A small-molecule ligand and the protein it binds are described below.
Small molecule (SMILES): C[C@]1(CC(=O)O)C=CC(=O)O1

Sequence of chain 1.A:
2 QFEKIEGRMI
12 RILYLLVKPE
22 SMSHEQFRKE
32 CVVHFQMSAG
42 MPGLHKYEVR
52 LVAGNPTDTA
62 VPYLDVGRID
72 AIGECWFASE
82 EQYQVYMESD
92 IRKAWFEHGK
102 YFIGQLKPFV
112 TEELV

Binding-site contacts:
Ligand atom CAA contacts residue TYR87 of chain 1.A at 3.5 Å (hydrophobic).
Ligand atom CAG contacts residue HIS35 of chain 1.A at 3.6 Å.
Ligand atom OAH contacts residue TYR48 of chain 1.A at 3.8 Å.
Ligand atom OAB contacts residue TRP96 of chain 1.A at 3.5 Å (h-bond).
Ligand atom CAF contacts residue TYR15 of chain 1.A at 3.7 Å (hydrophobic).
Ligand atom CAA contacts residue CYS76 of chain 1.A at 3.7 Å (hydrophobic).
Ligand atom OAB contacts residue PHE97 of chain 1.A at 3.4 Å.
Ligand atom CAF contacts residue PHE97 of chain 1.A at 4.1 Å (hydrophobic).
Ligand atom CAE contacts residue ILE104 of chain 1.A at 4.3 Å (hydrophobic).
Ligand atom OAH contacts residue HIS35 of chain 1.A at 3.1 Å (h-bond).
Ligand atom OAC contacts residue TYR48 of chain 1.A at 2.7 Å (h-bond).
Ligand atom OAD contacts residue HIS35 of chain 1.A at 4.3 Å.
Ligand atom CAK contacts residue HIS35 of chain 1.A at 3.9 Å.
Ligand atom OAC contacts residue LEU17 of chain 1.A at 4.0 Å.
Ligand atom CAJ contacts residue TYR48 of chain 1.A at 3.6 Å (hydrophobic).
Ligand atom CAE contacts residue LEU107 of chain 1.A at 4.0 Å (hydrophobic).
Ligand atom OAB contacts residue HIS35 of chain 1.A at 3.1 Å.
Ligand atom CAA contacts residue 4ML1 of chain 1.F at 3.5 Å.
Ligand atom CAK contacts residue PHE97 of chain 1.A at 4.2 Å (hydrophobic).
Ligand atom CAJ contacts residue HIS35 of chain 1.A at 3.9 Å.
Ligand atom CAI contacts residue PHE97 of chain 1.A at 3.5 Å (hydrophobic).
Ligand atom CAK contacts residue TRP96 of chain 1.A at 4.3 Å (hydrophobic).
Ligand atom OAD contacts residue LEU107 of chain 1.A at 3.8 Å.
Ligand atom OAH contacts residue TRP96 of chain 1.A at 4.0 Å.
Ligand atom OAD contacts residue PHE97 of chain 1.A at 3.3 Å.
Ligand atom CAI contacts residue HIS35 of chain 1.A at 3.5 Å.
Ligand atom OAB contacts residue ILE104 of chain 1.A at 4.2 Å.
Ligand atom CAA contacts residue TRP96 of chain 1.A at 3.7 Å (hydrophobic).
Ligand atom CAI contacts residue ILE104 of chain 1.A at 4.2 Å (hydrophobic).
Ligand atom CAG contacts residue PHE97 of chain 1.A at 3.6 Å (hydrophobic).
Ligand atom OAB contacts residue GLY100 of chain 1.A at 3.4 Å.
Ligand atom CAI contacts residue GLY100 of chain 1.A at 4.4 Å.
Ligand atom OAC contacts residue GLY74 of chain 1.A at 4.2 Å.
Ligand atom CAG contacts residue TRP96 of chain 1.A at 3.9 Å (hydrophobic).
Ligand atom CAA contacts residue PHE97 of chain 1.A at 4.2 Å (hydrophobic).
Ligand atom CAF contacts residue LEU107 of chain 1.A at 3.9 Å (hydrophobic).
Ligand atom OAC contacts residue HIS35 of chain 1.A at 4.0 Å.
Ligand atom OAD contacts residue ILE104 of chain 1.A at 3.7 Å.
Ligand atom CAA contacts residue TYR15 of chain 1.A at 3.5 Å (hydrophobic).
Ligand atom CAE contacts residue TYR15 of chain 1.A at 3.6 Å (hydrophobic).